Binding-site contacts:
Ligand atom C2 contacts residue TYR321 of chain 1.B at 2.8 Å (hydrophobic).
Ligand atom C11 contacts residue TRP98 of chain 1.B at 3.9 Å (hydrophobic).
Ligand atom O1A contacts residue TYR321 of chain 1.B at 3.4 Å (h-bond).
Ligand atom C81 contacts residue EDO1 of chain 1.Y at 3.9 Å.
Ligand atom C91 contacts residue ARG212 of chain 1.B at 3.8 Å.
Ligand atom C82 contacts residue EDO1 of chain 1.Y at 3.6 Å.
Ligand atom C7 contacts residue TYR321 of chain 1.B at 3.2 Å (hydrophobic).
Ligand atom C3 contacts residue ARG37 of chain 1.B at 3.7 Å.
Ligand atom O10 contacts residue ARG71 of chain 1.B at 2.8 Å (salt-bridge).
Ligand atom O10 contacts residue ASP70 of chain 1.B at 3.2 Å.
Ligand atom C5 contacts residue ASP70 of chain 1.B at 3.9 Å.
Ligand atom C81 contacts residue SER166 of chain 1.B at 3.8 Å.
Ligand atom C91 contacts residue GLU196 of chain 1.B at 3.7 Å.
Ligand atom O1B contacts residue ARG37 of chain 1.B at 2.9 Å (salt-bridge).
Ligand atom C3 contacts residue ASP70 of chain 1.B at 3.3 Å.
Ligand atom C82 contacts residue ARG71 of chain 1.B at 3.7 Å.
Ligand atom O1A contacts residue ARG287 of chain 1.B at 2.8 Å (salt-bridge).
Ligand atom C10 contacts residue ARG71 of chain 1.B at 3.8 Å.
Ligand atom C6 contacts residue GLU197 of chain 1.B at 3.6 Å.
Ligand atom C1 contacts residue TYR321 of chain 1.B at 3.0 Å (hydrophobic).
Ligand atom C6 contacts residue TYR321 of chain 1.B at 3.8 Å (hydrophobic).
Ligand atom C3 contacts residue GLU38 of chain 1.B at 3.6 Å.
Ligand atom C1 contacts residue ARG212 of chain 1.B at 3.8 Å.
Ligand atom C7 contacts residue GLU197 of chain 1.B at 3.9 Å.
Ligand atom N4 contacts residue ASP70 of chain 1.B at 3.0 Å (salt-bridge).
Ligand atom C3 contacts residue TYR321 of chain 1.B at 3.2 Å (hydrophobic).
Ligand atom O1B contacts residue ARG287 of chain 1.B at 2.9 Å (salt-bridge).
Ligand atom C4 contacts residue GLU197 of chain 1.B at 3.9 Å.
Ligand atom O1B contacts residue TYR321 of chain 1.B at 3.4 Å (h-bond).
Ligand atom C81 contacts residue ARG144 of chain 1.B at 3.7 Å.
Ligand atom C1 contacts residue ARG287 of chain 1.B at 3.6 Å.
Ligand atom N4 contacts residue GLU38 of chain 1.B at 2.7 Å (salt-bridge).
Ligand atom C91 contacts residue ASN214 of chain 1.B at 3.7 Å.
Ligand atom C4 contacts residue TYR321 of chain 1.B at 3.6 Å (hydrophobic).
Ligand atom C7 contacts residue ARG212 of chain 1.B at 3.7 Å.
Ligand atom C9 contacts residue GLU196 of chain 1.B at 3.6 Å.
Ligand atom O1A contacts residue ARG212 of chain 1.B at 2.9 Å (salt-bridge).
Ligand atom C4 contacts residue ASP70 of chain 1.B at 3.6 Å.
Ligand atom C4 contacts residue GLU38 of chain 1.B at 3.6 Å.
Ligand atom C82 contacts residue ARG144 of chain 1.B at 3.8 Å.

Sequence of chain 1.B:
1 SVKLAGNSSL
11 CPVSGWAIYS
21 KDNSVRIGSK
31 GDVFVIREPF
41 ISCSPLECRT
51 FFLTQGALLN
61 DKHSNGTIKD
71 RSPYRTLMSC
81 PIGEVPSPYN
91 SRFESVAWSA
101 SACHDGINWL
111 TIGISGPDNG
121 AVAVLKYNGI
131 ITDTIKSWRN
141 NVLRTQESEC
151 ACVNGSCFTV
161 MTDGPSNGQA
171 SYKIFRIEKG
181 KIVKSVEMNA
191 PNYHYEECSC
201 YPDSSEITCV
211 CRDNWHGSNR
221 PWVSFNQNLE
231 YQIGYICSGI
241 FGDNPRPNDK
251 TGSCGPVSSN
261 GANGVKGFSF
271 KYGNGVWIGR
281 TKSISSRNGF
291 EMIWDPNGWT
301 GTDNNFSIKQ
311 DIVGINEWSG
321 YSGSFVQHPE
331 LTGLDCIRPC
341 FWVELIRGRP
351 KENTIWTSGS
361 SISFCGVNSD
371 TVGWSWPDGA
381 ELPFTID

A small-molecule ligand and the protein it binds are described below.
Small molecule (SMILES): CCC(CC)O[C@@H]1C=C(C(=O)O)C[C@H](N)[C@H]1NC(C)=O